Sequence of chain 1.B:
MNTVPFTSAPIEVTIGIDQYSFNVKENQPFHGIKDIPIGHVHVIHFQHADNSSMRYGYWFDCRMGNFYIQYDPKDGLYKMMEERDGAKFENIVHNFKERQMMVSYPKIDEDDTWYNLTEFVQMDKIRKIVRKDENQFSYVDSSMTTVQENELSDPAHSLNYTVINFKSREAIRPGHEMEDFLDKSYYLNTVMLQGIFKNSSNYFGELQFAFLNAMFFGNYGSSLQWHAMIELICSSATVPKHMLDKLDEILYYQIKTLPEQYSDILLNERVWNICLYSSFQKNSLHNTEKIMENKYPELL

The protein below binds the small molecule below.
Small molecule (SMILES): O=C(O)CCS(=O)(=O)Cc1cccc(Br)c1

Binding-site contacts:
Ligand atom C contacts residue PHE26 of chain 1.B at 3.9 Å (hydrophobic).
Ligand atom C9 contacts residue SER25 of chain 1.B at 4.1 Å.
Ligand atom BR contacts residue TYR109 of chain 1.B at 4.1 Å.
Ligand atom BR contacts residue PRO110 of chain 1.B at 4.3 Å.
Ligand atom O contacts residue SER25 of chain 1.B at 3.0 Å (h-bond).
Ligand atom O2 contacts residue SER25 of chain 1.B at 3.5 Å (h-bond).
Ligand atom C7 contacts residue TYR24 of chain 1.B at 4.4 Å (hydrophobic).
Ligand atom C4 contacts residue TYR24 of chain 1.B at 4.2 Å (hydrophobic).
Ligand atom C5 contacts residue PHE26 of chain 1.B at 3.5 Å (hydrophobic).
Ligand atom S contacts residue TYR24 of chain 1.B at 4.1 Å.
Ligand atom O1 contacts residue SER25 of chain 1.B at 3.0 Å (h-bond).
Ligand atom C7 contacts residue SER25 of chain 1.B at 4.3 Å.
Ligand atom C2 contacts residue TYR24 of chain 1.B at 4.3 Å (hydrophobic).
Ligand atom C4 contacts residue PHE26 of chain 1.B at 3.9 Å (hydrophobic).
Ligand atom C6 contacts residue TYR24 of chain 1.B at 4.0 Å (hydrophobic).
Ligand atom O2 contacts residue GLN23 of chain 1.B at 3.5 Å (h-bond).
Ligand atom C4 contacts residue PRO110 of chain 1.B at 4.5 Å (hydrophobic).
Ligand atom BR contacts residue PHE26 of chain 1.B at 3.9 Å.
Ligand atom C8 contacts residue SER25 of chain 1.B at 3.6 Å.
Ligand atom S contacts residue SER25 of chain 1.B at 3.4 Å (h-bond).
Ligand atom O1 contacts residue TYR24 of chain 1.B at 3.2 Å.
Ligand atom C5 contacts residue VAL107 of chain 1.B at 4.4 Å (hydrophobic).
Ligand atom O2 contacts residue TYR24 of chain 1.B at 3.9 Å.
Ligand atom C3 contacts residue PRO110 of chain 1.B at 4.1 Å (hydrophobic).
Ligand atom C3 contacts residue TYR24 of chain 1.B at 3.7 Å (hydrophobic).
Ligand atom BR contacts residue ILE21 of chain 1.B at 3.6 Å.
Ligand atom BR contacts residue TYR24 of chain 1.B at 4.1 Å.